Binding-site contacts:
Ligand atom C4 contacts residue GLN573 of chain 1.A at 4.1 Å.
Ligand atom C3 contacts residue ASN324 of chain 1.A at 3.9 Å.
Ligand atom N2 contacts residue ASN324 of chain 1.A at 3.0 Å (h-bond).
Ligand atom C8 contacts residue ASN324 of chain 1.A at 4.1 Å.
Ligand atom C7 contacts residue PRO572 of chain 1.A at 3.7 Å (hydrophobic).
Ligand atom N2 contacts residue GLN573 of chain 1.A at 4.2 Å.
Ligand atom C1 contacts residue GLN573 of chain 1.A at 3.7 Å.
Ligand atom C1 contacts residue ASN324 of chain 1.A at 1.5 Å.
Ligand atom O5 contacts residue GLN573 of chain 1.A at 4.1 Å.
Ligand atom C4 contacts residue ASN324 of chain 1.A at 4.3 Å.
Ligand atom C2 contacts residue GLN573 of chain 1.A at 4.2 Å.
Ligand atom C5 contacts residue ASN324 of chain 1.A at 3.8 Å.
Ligand atom C2 contacts residue ASN324 of chain 1.A at 2.6 Å.
Ligand atom O7 contacts residue ASN324 of chain 1.A at 2.8 Å (h-bond).
Ligand atom C2 contacts residue PRO572 of chain 1.A at 4.3 Å (hydrophobic).
Ligand atom C8 contacts residue PRO572 of chain 1.A at 3.3 Å (hydrophobic).
Ligand atom N2 contacts residue PRO572 of chain 1.A at 3.1 Å (h-bond).
Ligand atom C5 contacts residue GLN573 of chain 1.A at 3.6 Å.
Ligand atom C8 contacts residue PRO323 of chain 1.A at 3.8 Å (hydrophobic).
Ligand atom C7 contacts residue ASN324 of chain 1.A at 3.0 Å.
Ligand atom O3 contacts residue LEU575 of chain 1.A at 4.2 Å.
Ligand atom O4 contacts residue GLN573 of chain 1.A at 4.3 Å.
Ligand atom O5 contacts residue ASN324 of chain 1.A at 2.4 Å (h-bond).
Ligand atom C3 contacts residue GLN573 of chain 1.A at 3.7 Å.

The protein below binds the small molecule below.
Small molecule (SMILES): CC(=O)N[C@@H]1[C@@H](O)[C@H](O)[C@@H](CO)O[C@H]1O

Sequence of chain 1.A:
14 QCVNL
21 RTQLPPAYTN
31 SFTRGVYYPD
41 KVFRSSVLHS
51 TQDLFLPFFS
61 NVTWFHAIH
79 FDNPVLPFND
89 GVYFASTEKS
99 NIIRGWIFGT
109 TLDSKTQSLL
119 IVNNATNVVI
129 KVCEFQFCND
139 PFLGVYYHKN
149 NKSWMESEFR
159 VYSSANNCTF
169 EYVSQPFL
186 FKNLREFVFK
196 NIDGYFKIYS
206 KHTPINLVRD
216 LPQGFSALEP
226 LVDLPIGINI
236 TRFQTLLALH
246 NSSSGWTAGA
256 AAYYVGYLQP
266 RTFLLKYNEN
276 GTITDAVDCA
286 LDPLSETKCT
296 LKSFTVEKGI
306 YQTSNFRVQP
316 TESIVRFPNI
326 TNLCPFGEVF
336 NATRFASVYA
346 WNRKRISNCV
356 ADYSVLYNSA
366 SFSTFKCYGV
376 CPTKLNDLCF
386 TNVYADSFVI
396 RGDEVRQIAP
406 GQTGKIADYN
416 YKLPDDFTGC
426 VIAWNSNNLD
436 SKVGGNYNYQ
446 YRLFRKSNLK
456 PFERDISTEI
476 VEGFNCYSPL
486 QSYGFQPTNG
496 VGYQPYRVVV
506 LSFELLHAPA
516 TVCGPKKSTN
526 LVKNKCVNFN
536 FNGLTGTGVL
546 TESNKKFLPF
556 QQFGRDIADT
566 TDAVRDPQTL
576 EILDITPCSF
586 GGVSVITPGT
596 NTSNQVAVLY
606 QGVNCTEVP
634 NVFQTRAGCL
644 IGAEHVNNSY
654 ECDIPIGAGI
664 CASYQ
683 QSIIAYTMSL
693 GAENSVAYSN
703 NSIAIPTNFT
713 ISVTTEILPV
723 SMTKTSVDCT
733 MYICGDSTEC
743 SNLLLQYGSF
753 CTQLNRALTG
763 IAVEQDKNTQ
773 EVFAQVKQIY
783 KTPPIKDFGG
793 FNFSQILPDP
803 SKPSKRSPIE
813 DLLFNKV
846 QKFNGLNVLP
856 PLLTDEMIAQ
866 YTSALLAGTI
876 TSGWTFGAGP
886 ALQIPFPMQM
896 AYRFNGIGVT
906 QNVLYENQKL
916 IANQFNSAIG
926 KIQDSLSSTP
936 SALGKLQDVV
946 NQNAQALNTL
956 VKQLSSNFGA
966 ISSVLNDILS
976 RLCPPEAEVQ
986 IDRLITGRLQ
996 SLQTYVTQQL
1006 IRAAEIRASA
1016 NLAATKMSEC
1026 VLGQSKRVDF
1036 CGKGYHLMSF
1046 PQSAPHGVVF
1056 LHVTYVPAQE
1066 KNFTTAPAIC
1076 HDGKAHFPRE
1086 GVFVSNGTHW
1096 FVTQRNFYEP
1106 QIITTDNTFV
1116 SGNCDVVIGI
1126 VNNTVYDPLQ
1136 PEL